Binding-site contacts:
Ligand atom CG1 contacts residue TYR94 of chain 2.T at 3.8 Å (hydrophobic).
Ligand atom CD1 contacts residue TYR94 of chain 2.T at 3.5 Å (hydrophobic).
Ligand atom CG contacts residue HIS277 of chain 2.T at 3.8 Å.
Ligand atom CB contacts residue ASP233 of chain 2.T at 3.0 Å.
Ligand atom O contacts residue ASN281 of chain 2.T at 2.6 Å (h-bond).
Ligand atom N contacts residue THR235 of chain 2.T at 3.5 Å (h-bond).
Ligand atom O contacts residue THR235 of chain 2.T at 3.1 Å (h-bond).
Ligand atom CB contacts residue LEU286 of chain 2.T at 3.9 Å (hydrophobic).
Ligand atom CG contacts residue TYR273 of chain 2.T at 3.6 Å (hydrophobic).
Ligand atom O contacts residue LYS234 of chain 2.T at 3.6 Å.
Ligand atom CD contacts residue HIS277 of chain 2.T at 3.9 Å.
Ligand atom C contacts residue ASN227 of chain 2.T at 3.5 Å.
Ligand atom CD1 contacts residue TYR91 of chain 2.T at 3.9 Å (hydrophobic).
Ligand atom O contacts residue THR235 of chain 2.T at 3.0 Å (h-bond).
Ligand atom CG2 contacts residue ASN281 of chain 2.T at 3.6 Å.
Ligand atom CG1 contacts residue VAL280 of chain 2.T at 4.0 Å (hydrophobic).
Ligand atom N contacts residue TYR273 of chain 2.T at 3.9 Å.
Ligand atom CD contacts residue TYR273 of chain 2.T at 3.3 Å (hydrophobic).
Ligand atom C contacts residue THR235 of chain 2.T at 3.6 Å.
Ligand atom CB contacts residue HIS277 of chain 2.T at 3.7 Å.
Ligand atom CA contacts residue ASN227 of chain 2.T at 3.7 Å.
Ligand atom O contacts residue ASN227 of chain 2.T at 3.6 Å.
Ligand atom O contacts residue TYR94 of chain 2.T at 2.9 Å.
Ligand atom N contacts residue ASN227 of chain 2.T at 3.0 Å (h-bond).
Ligand atom O contacts residue HIS277 of chain 2.T at 3.4 Å.
Ligand atom C contacts residue ASN281 of chain 2.T at 3.8 Å.
Ligand atom C contacts residue THR235 of chain 2.T at 3.6 Å.
Ligand atom CA contacts residue THR235 of chain 2.T at 3.6 Å.
Ligand atom CG2 contacts residue GLU236 of chain 2.T at 3.3 Å.
Ligand atom CG2 contacts residue LEU286 of chain 2.T at 3.7 Å (hydrophobic).
Ligand atom O contacts residue LEU286 of chain 2.T at 3.2 Å.
Ligand atom CG2 contacts residue PHE278 of chain 2.T at 3.7 Å (hydrophobic).
Ligand atom N contacts residue THR235 of chain 2.T at 3.9 Å.
Ligand atom CG2 contacts residue HIS277 of chain 2.T at 3.3 Å.
Ligand atom CG contacts residue LYS234 of chain 2.T at 3.3 Å.
Ligand atom C contacts residue TYR94 of chain 2.T at 4.0 Å (hydrophobic).
Ligand atom C contacts residue THR235 of chain 2.T at 3.6 Å.
Ligand atom CG contacts residue ASP233 of chain 2.T at 3.0 Å.
Ligand atom CB contacts residue TYR238 of chain 2.T at 3.6 Å (hydrophobic).
Ligand atom C contacts residue LEU286 of chain 2.T at 3.8 Å (hydrophobic).

Sequence of chain 2.T:
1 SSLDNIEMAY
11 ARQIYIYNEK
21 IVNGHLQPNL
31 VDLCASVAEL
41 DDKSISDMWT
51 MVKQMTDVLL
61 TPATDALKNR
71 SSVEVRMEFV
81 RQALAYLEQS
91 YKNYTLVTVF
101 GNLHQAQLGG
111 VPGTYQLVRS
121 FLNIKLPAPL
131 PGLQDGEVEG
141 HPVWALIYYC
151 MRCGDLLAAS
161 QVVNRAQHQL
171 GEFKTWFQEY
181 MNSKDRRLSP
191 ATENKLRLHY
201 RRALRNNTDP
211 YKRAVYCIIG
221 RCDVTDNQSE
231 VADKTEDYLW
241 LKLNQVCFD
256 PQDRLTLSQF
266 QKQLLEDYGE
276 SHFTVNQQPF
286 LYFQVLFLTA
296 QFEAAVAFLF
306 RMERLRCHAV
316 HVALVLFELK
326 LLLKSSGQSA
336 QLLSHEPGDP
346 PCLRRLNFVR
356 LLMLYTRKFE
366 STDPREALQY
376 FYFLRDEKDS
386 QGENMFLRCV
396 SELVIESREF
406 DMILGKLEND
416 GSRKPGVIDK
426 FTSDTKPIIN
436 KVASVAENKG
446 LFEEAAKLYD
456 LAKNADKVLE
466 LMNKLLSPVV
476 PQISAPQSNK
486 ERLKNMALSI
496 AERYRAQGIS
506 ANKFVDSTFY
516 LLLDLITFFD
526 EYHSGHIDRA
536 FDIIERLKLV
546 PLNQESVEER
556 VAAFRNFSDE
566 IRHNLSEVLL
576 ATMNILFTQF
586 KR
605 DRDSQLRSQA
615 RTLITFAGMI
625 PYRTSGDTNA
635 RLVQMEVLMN

This protein binds this small molecule.
Small molecule (SMILES): CC[C@H](C)[C@H](NC(=O)[C@H](CO)NC(=O)[C@H](CCCN=C(N)N)NC(=O)[C@@H](NC(=O)[C@@H]1CCCN1C(=O)[C@@H]1CCCN1C(=O)[C@H](C)N)C(C)C)C(=O)N[C@H](C=O)Cc1ccc(O)cc1